Binding-site contacts:
Ligand atom C8 contacts residue HIS49 of chain 2.A at 3.3 Å.
Ligand atom C8 contacts residue HIS173 of chain 2.A at 3.8 Å.
Ligand atom C9 contacts residue HIS173 of chain 2.A at 3.5 Å.
Ligand atom C5 contacts residue HIS49 of chain 2.A at 3.8 Å.
Ligand atom C8 contacts residue RU1 of chain 2.C at 3.5 Å.
Ligand atom C3 contacts residue GLU53 of chain 2.A at 3.6 Å.
Ligand atom C2 contacts residue GLU53 of chain 2.A at 3.5 Å.
Ligand atom C6 contacts residue HIS49 of chain 2.A at 3.9 Å.
Ligand atom C10 contacts residue RU1 of chain 2.C at 2.5 Å.
Ligand atom C5 contacts residue HIS173 of chain 2.A at 4.2 Å.
Ligand atom C1 contacts residue GLU53 of chain 2.A at 3.6 Å.
Ligand atom C4 contacts residue HIS49 of chain 2.A at 3.7 Å.
Ligand atom C10 contacts residue GLU53 of chain 2.A at 4.0 Å.
Ligand atom C1 contacts residue RU1 of chain 2.C at 3.6 Å.
Ligand atom C9 contacts residue RU1 of chain 2.C at 2.5 Å.
Ligand atom C5 contacts residue RU1 of chain 2.C at 2.6 Å.
Ligand atom C3 contacts residue RU1 of chain 2.C at 2.6 Å.
Ligand atom C6 contacts residue RU1 of chain 2.C at 3.6 Å.
Ligand atom C4 contacts residue RU1 of chain 2.C at 2.6 Å.
Ligand atom C2 contacts residue RU1 of chain 2.C at 2.6 Å.
Ligand atom C2 contacts residue HIS173 of chain 2.A at 3.9 Å.
Ligand atom C9 contacts residue HIS49 of chain 2.A at 4.2 Å.
Ligand atom C4 contacts residue GLU53 of chain 2.A at 4.2 Å.
Ligand atom C10 contacts residue HIS173 of chain 2.A at 3.4 Å.
Ligand atom C3 contacts residue HIS49 of chain 2.A at 4.1 Å.

Sequence of chain 2.A:
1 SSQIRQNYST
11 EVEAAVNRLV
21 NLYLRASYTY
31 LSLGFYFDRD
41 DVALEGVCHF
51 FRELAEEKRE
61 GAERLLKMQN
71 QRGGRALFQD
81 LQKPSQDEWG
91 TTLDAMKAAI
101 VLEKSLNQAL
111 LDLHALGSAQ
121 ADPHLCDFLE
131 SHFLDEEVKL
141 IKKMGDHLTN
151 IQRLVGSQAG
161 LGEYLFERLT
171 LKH

A small-molecule ligand and the protein it binds are described below.
Small molecule (SMILES): Cc1ccc(C(C)C)cc1